Binding-site contacts:
Ligand atom O contacts residue LEU1 of chain 1.G at 2.3 Å (h-bond).
Ligand atom O contacts residue VAL143 of chain 1.A at 0.5 Å (h-bond).
Ligand atom CB contacts residue GLY142 of chain 1.A at 2.2 Å.
Ligand atom C contacts residue GLY142 of chain 1.A at 2.7 Å.
Ligand atom CB contacts residue LEU144 of chain 1.A at 3.5 Å (hydrophobic).
Ligand atom CB contacts residue LEU1 of chain 1.E at 3.0 Å (hydrophobic).
Ligand atom SD contacts residue LYS269 of chain 1.A at 3.1 Å (salt-bridge).
Ligand atom N contacts residue LEU1 of chain 1.G at 3.2 Å (h-bond).
Ligand atom N contacts residue LEU1 of chain 1.E at 3.0 Å (h-bond).
Ligand atom O contacts residue MET1 of chain 1.F at 0.6 Å (h-bond).
Ligand atom CG contacts residue VAL143 of chain 1.A at 3.4 Å (hydrophobic).
Ligand atom N contacts residue GLY142 of chain 1.A at 3.2 Å.
Ligand atom O contacts residue LEU144 of chain 1.A at 2.3 Å (h-bond).
Ligand atom CG contacts residue MET1 of chain 1.F at 3.4 Å (hydrophobic).
Ligand atom C contacts residue LEU144 of chain 1.A at 1.6 Å (hydrophobic).
Ligand atom N contacts residue MET1 of chain 1.F at 1.1 Å.
Ligand atom CB contacts residue MET1 of chain 1.F at 2.4 Å (hydrophobic).
Ligand atom CA contacts residue LEU1 of chain 1.E at 2.4 Å (hydrophobic).
Ligand atom SD contacts residue SER273 of chain 1.A at 3.5 Å (h-bond).
Ligand atom CG contacts residue GLY142 of chain 1.A at 1.7 Å.
Ligand atom O contacts residue GLY142 of chain 1.A at 2.5 Å.
Ligand atom O contacts residue LEU1 of chain 1.E at 2.2 Å (h-bond).
Ligand atom C contacts residue LEU1 of chain 1.E at 1.3 Å (hydrophobic).
Ligand atom SD contacts residue GLY142 of chain 1.A at 3.4 Å (h-bond).
Ligand atom C contacts residue MET1 of chain 1.F at 0.7 Å (hydrophobic).
Ligand atom N contacts residue LEU144 of chain 1.A at 3.2 Å (h-bond).
Ligand atom CE contacts residue SER273 of chain 1.A at 3.2 Å.
Ligand atom C contacts residue LEU1 of chain 1.G at 1.5 Å (hydrophobic).
Ligand atom CE contacts residue LYS269 of chain 1.A at 3.5 Å.
Ligand atom CE contacts residue ALA272 of chain 1.A at 3.7 Å (hydrophobic).
Ligand atom CA contacts residue LEU1 of chain 1.G at 2.7 Å (hydrophobic).
Ligand atom C contacts residue VAL143 of chain 1.A at 0.6 Å (hydrophobic).
Ligand atom CA contacts residue MET1 of chain 1.F at 0.9 Å (hydrophobic).
Ligand atom CA contacts residue GLY142 of chain 1.A at 2.1 Å.
Ligand atom CA contacts residue LEU144 of chain 1.A at 2.8 Å (hydrophobic).
Ligand atom CB contacts residue VAL143 of chain 1.A at 2.4 Å (hydrophobic).
Ligand atom CB contacts residue LEU1 of chain 1.G at 3.4 Å (hydrophobic).
Ligand atom CA contacts residue VAL143 of chain 1.A at 0.9 Å (hydrophobic).
Ligand atom O contacts residue LYS269 of chain 1.A at 2.9 Å (salt-bridge).
Ligand atom N contacts residue VAL143 of chain 1.A at 1.2 Å.

A small-molecule ligand and the protein it binds are described below.
Small molecule (SMILES): CSCC[C@H](N)C(=O)O

Sequence of chain 1.A:
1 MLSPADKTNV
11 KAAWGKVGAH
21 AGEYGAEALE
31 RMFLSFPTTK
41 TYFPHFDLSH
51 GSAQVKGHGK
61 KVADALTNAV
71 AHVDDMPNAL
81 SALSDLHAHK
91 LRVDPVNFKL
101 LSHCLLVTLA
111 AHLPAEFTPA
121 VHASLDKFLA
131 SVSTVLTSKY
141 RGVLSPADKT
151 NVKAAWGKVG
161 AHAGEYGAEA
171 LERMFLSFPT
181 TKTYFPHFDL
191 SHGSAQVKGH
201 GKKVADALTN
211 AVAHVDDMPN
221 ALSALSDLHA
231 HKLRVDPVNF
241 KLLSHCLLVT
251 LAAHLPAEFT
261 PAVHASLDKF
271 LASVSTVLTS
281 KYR